Sequence of chain 1.B:
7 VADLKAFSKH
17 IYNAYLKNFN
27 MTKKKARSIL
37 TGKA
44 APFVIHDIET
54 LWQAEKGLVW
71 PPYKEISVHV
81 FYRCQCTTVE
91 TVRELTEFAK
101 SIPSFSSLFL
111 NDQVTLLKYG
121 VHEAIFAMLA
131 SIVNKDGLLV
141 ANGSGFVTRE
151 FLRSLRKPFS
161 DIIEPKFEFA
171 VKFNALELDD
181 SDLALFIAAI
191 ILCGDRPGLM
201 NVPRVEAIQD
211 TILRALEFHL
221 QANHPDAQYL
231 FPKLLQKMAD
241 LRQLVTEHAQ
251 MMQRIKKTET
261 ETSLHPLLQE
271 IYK

This protein binds this small molecule.
Small molecule (SMILES): CCCCOc1ccc(-c2c(C)ncc(C(=O)O)c2C)cc1CNC(=O)c1ccc(C(F)(F)F)cc1F

Binding-site contacts:
Ligand atom C23 contacts residue LEU129 of chain 1.B at 3.7 Å (hydrophobic).
Ligand atom O26 contacts residue HIS248 of chain 1.B at 2.6 Å (h-bond).
Ligand atom C1 contacts residue HIS248 of chain 1.B at 3.2 Å.
Ligand atom C42 contacts residue ILE163 of chain 1.B at 3.7 Å (hydrophobic).
Ligand atom C21 contacts residue ILE163 of chain 1.B at 3.6 Å (hydrophobic).
Ligand atom C44 contacts residue HIS248 of chain 1.B at 3.6 Å.
Ligand atom C18 contacts residue VAL140 of chain 1.B at 3.6 Å (hydrophobic).
Ligand atom C13 contacts residue THR87 of chain 1.B at 3.7 Å.
Ligand atom N43 contacts residue PHE81 of chain 1.B at 3.3 Å.
Ligand atom O25 contacts residue HIS122 of chain 1.B at 2.7 Å (h-bond).
Ligand atom C42 contacts residue CYS84 of chain 1.B at 3.6 Å (hydrophobic).
Ligand atom F31 contacts residue TRP63 of chain 1.B at 3.5 Å.
Ligand atom C46 contacts residue THR88 of chain 1.B at 3.2 Å.
Ligand atom C45 contacts residue HIS248 of chain 1.B at 3.7 Å.
Ligand atom C24 contacts residue VAL133 of chain 1.B at 3.6 Å (hydrophobic).
Ligand atom O28 contacts residue THR87 of chain 1.B at 2.7 Å (h-bond).
Ligand atom C24 contacts residue LYS166 of chain 1.B at 3.3 Å.
Ligand atom F30 contacts residue ARG83 of chain 1.B at 3.3 Å.
Ligand atom N27 contacts residue CYS84 of chain 1.B at 3.7 Å.
Ligand atom C18 contacts residue ARG83 of chain 1.B at 3.7 Å.
Ligand atom C46 contacts residue PHE126 of chain 1.B at 3.6 Å (hydrophobic).
Ligand atom C42 contacts residue ILE162 of chain 1.B at 3.5 Å (hydrophobic).
Ligand atom F29 contacts residue CYS84 of chain 1.B at 3.5 Å.
Ligand atom C41 contacts residue CYS84 of chain 1.B at 3.8 Å (hydrophobic).
Ligand atom F31 contacts residue VAL147 of chain 1.B at 3.1 Å.
Ligand atom C20 contacts residue VAL147 of chain 1.B at 3.8 Å (hydrophobic).
Ligand atom C7 contacts residue CYS84 of chain 1.B at 3.6 Å (hydrophobic).
Ligand atom O26 contacts residue TYR272 of chain 1.B at 2.8 Å (h-bond).
Ligand atom F32 contacts residue VAL147 of chain 1.B at 3.7 Å.
Ligand atom C23 contacts residue VAL133 of chain 1.B at 3.7 Å (hydrophobic).
Ligand atom C22 contacts residue PHE167 of chain 1.B at 3.7 Å (hydrophobic).
Ligand atom C1 contacts residue HIS122 of chain 1.B at 3.2 Å.
Ligand atom F31 contacts residue ILE48 of chain 1.B at 3.8 Å.
Ligand atom C22 contacts residue LYS166 of chain 1.B at 3.6 Å.
Ligand atom O33 contacts residue LEU129 of chain 1.B at 3.3 Å.
Ligand atom O25 contacts residue THR88 of chain 1.B at 2.8 Å (h-bond).
Ligand atom O26 contacts residue HIS122 of chain 1.B at 3.0 Å (h-bond).
Ligand atom C19 contacts residue VAL140 of chain 1.B at 3.6 Å (hydrophobic).
Ligand atom C2 contacts residue HIS248 of chain 1.B at 3.4 Å.
Ligand atom C9 contacts residue LEU129 of chain 1.B at 3.5 Å (hydrophobic).